Binding-site contacts:
Ligand atom C contacts residue ASN64 of chain 1.G at 4.1 Å.
Ligand atom CB contacts residue ARG205 of chain 1.G at 4.1 Å.
Ligand atom CG2 contacts residue TYR100 of chain 1.G at 3.8 Å (hydrophobic).
Ligand atom CB contacts residue ASN64 of chain 1.G at 3.5 Å.
Ligand atom OD1 contacts residue ILE154 of chain 1.G at 4.3 Å.
Ligand atom CG contacts residue ASN64 of chain 1.G at 3.2 Å.
Ligand atom C contacts residue THR194 of chain 1.G at 4.0 Å.
Ligand atom NE2 contacts residue GLU196 of chain 1.G at 3.0 Å (salt-bridge).
Ligand atom OG1 contacts residue THR149 of chain 1.G at 4.3 Å.
Ligand atom CG contacts residue THR149 of chain 1.G at 4.0 Å.
Ligand atom CA contacts residue TYR100 of chain 1.G at 3.6 Å (hydrophobic).
Ligand atom CB contacts residue SO41 of chain 1.O at 3.3 Å.
Ligand atom N contacts residue SO41 of chain 1.O at 3.0 Å (h-bond).
Ligand atom C contacts residue TYR100 of chain 1.G at 4.0 Å (hydrophobic).
Ligand atom OG1 contacts residue TYR153 of chain 1.G at 3.7 Å.
Ligand atom O contacts residue TYR100 of chain 1.G at 4.2 Å.
Ligand atom C contacts residue CYS195 of chain 1.G at 3.6 Å (hydrophobic).
Ligand atom ND2 contacts residue THR149 of chain 1.G at 3.2 Å (h-bond).
Ligand atom CA contacts residue SO41 of chain 1.O at 3.7 Å.
Ligand atom NE2 contacts residue LEU68 of chain 1.G at 3.6 Å.
Ligand atom CG contacts residue ILE154 of chain 1.G at 3.6 Å (hydrophobic).
Ligand atom NE2 contacts residue ASP197 of chain 1.G at 4.3 Å.
Ligand atom CG contacts residue HIS65 of chain 1.G at 4.3 Å.
Ligand atom SG contacts residue PHE83 of chain 1.G at 4.2 Å.
Ligand atom C contacts residue SO41 of chain 1.O at 3.9 Å.
Ligand atom CG2 contacts residue ILE154 of chain 1.G at 3.9 Å (hydrophobic).
Ligand atom CB contacts residue SO41 of chain 1.O at 4.3 Å.
Ligand atom CB contacts residue TYR153 of chain 1.G at 4.1 Å (hydrophobic).
Ligand atom OG1 contacts residue ARG205 of chain 1.G at 2.9 Å (salt-bridge).
Ligand atom C contacts residue ARG205 of chain 1.G at 3.8 Å.
Ligand atom NE2 contacts residue ALA198 of chain 1.G at 4.2 Å.
Ligand atom SG contacts residue CYS195 of chain 1.G at 2.0 Å (h-bond).
Ligand atom SG contacts residue TYR100 of chain 1.G at 3.9 Å.
Ligand atom CG contacts residue SO41 of chain 1.O at 4.3 Å.
Ligand atom CA contacts residue SO41 of chain 1.O at 4.0 Å.
Ligand atom SG contacts residue LEU68 of chain 1.G at 4.3 Å.
Ligand atom O contacts residue ASN64 of chain 1.G at 3.1 Å.
Ligand atom CB contacts residue TYR100 of chain 1.G at 3.7 Å (hydrophobic).
Ligand atom CB contacts residue ASN64 of chain 1.G at 3.9 Å.
Ligand atom CD contacts residue ILE154 of chain 1.G at 3.9 Å (hydrophobic).

A protein and the small-molecule ligand that binds it are described below.
Small molecule (SMILES): C[C@@H](O)[C@@H](CS)NC(=O)[C@H](CCC(N)=O)NC(=O)[C@@H]1CCCN1C(=O)[C@H](CC(N)=O)NC(=O)O

Sequence of chain 1.G:
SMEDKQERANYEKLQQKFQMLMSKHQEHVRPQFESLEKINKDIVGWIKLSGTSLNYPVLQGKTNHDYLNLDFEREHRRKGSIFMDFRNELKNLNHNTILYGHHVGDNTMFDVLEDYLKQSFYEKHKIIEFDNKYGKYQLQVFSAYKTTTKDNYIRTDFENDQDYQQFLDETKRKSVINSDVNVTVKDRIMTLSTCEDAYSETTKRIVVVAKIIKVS